The small molecule below binds the protein below.
Small molecule (SMILES): CC[C@H](C)[C@@H](C=O)NC(=O)[C@H](CO)NC(=O)[C@H](CCCCN)NC(=O)[C@@H](N)C(C)C

Sequence of chain 33.A:
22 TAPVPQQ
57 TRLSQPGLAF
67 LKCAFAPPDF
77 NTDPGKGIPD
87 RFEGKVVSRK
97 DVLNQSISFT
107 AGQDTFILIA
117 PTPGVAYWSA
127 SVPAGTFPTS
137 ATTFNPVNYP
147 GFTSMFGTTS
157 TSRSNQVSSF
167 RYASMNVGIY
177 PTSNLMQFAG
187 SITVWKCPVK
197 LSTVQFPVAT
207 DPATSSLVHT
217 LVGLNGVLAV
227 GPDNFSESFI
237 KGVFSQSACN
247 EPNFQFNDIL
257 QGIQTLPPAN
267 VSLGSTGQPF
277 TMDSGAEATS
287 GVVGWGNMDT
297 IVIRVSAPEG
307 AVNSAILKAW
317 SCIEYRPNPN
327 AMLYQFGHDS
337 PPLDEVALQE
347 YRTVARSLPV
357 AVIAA

Binding-site contacts:
Ligand atom CD1 contacts residue THR349 of chain 33.A at 4.3 Å.
Ligand atom CG2 contacts residue PHE71 of chain 33.A at 4.0 Å (hydrophobic).